The small molecule below binds the protein below.
Small molecule (SMILES): Nc1ncnc2c1ncn2[C@@H]1O[C@H](CO[P](=O)(O)O[P](=O)(O)NP(=O)(O)O)[C@@H](O)[C@H]1O

Binding-site contacts:
Ligand atom N3B contacts residue GLY166 of chain 1.D at 2.7 Å (h-bond).
Ligand atom N7 contacts residue VAL171 of chain 1.D at 3.4 Å.
Ligand atom PG contacts residue ARG375 of chain 1.C at 3.4 Å.
Ligand atom N1 contacts residue ALA427 of chain 1.D at 3.5 Å.
Ligand atom O2B contacts residue MG1 of chain 1.IA at 2.2 Å.
Ligand atom PB contacts residue LYS169 of chain 1.D at 3.7 Å.
Ligand atom C6 contacts residue ALA427 of chain 1.D at 3.6 Å (hydrophobic).
Ligand atom N6 contacts residue PHE424 of chain 1.D at 3.4 Å.
Ligand atom O2B contacts residue THR170 of chain 1.D at 2.3 Å (h-bond).
Ligand atom C4 contacts residue TYR351 of chain 1.D at 3.3 Å (hydrophobic).
Ligand atom O3G contacts residue ARG375 of chain 1.C at 2.7 Å (salt-bridge).
Ligand atom O2G contacts residue GLU195 of chain 1.D at 3.6 Å.
Ligand atom N3 contacts residue TYR351 of chain 1.D at 3.7 Å.
Ligand atom O4' contacts residue GLY166 of chain 1.D at 3.6 Å (h-bond).
Ligand atom O1G contacts residue LYS169 of chain 1.D at 3.1 Å (salt-bridge).
Ligand atom O3' contacts residue ARG375 of chain 1.C at 3.4 Å.
Ligand atom O1A contacts residue THR170 of chain 1.D at 3.0 Å (h-bond).
Ligand atom C6 contacts residue TYR351 of chain 1.D at 3.5 Å (hydrophobic).
Ligand atom O2G contacts residue MG1 of chain 1.IA at 2.2 Å.
Ligand atom O2G contacts residue ARG375 of chain 1.C at 3.4 Å (salt-bridge).
Ligand atom O3G contacts residue ARG196 of chain 1.D at 3.1 Å (salt-bridge).
Ligand atom C2 contacts residue TYR351 of chain 1.D at 3.6 Å (hydrophobic).
Ligand atom N1 contacts residue TYR351 of chain 1.D at 3.4 Å.
Ligand atom O2G contacts residue ARG196 of chain 1.D at 3.0 Å (salt-bridge).
Ligand atom O1A contacts residue GLY168 of chain 1.D at 3.4 Å.
Ligand atom PG contacts residue ARG196 of chain 1.D at 3.6 Å.
Ligand atom C5 contacts residue TYR351 of chain 1.D at 3.3 Å (hydrophobic).
Ligand atom O3A contacts residue GLY168 of chain 1.D at 3.0 Å (h-bond).
Ligand atom C8 contacts residue GLY168 of chain 1.D at 3.5 Å.
Ligand atom PB contacts residue MG1 of chain 1.IA at 3.5 Å.
Ligand atom N3B contacts residue ARG375 of chain 1.C at 3.4 Å (salt-bridge).
Ligand atom N6 contacts residue ALA427 of chain 1.D at 3.7 Å.
Ligand atom N9 contacts residue TYR351 of chain 1.D at 3.5 Å.
Ligand atom O1A contacts residue VAL171 of chain 1.D at 2.7 Å (h-bond).
Ligand atom C5' contacts residue GLY166 of chain 1.D at 3.6 Å.
Ligand atom O3A contacts residue LYS169 of chain 1.D at 3.6 Å (salt-bridge).
Ligand atom PG contacts residue MG1 of chain 1.IA at 3.5 Å.
Ligand atom PG contacts residue GLY166 of chain 1.D at 3.7 Å.
Ligand atom O1B contacts residue LYS169 of chain 1.D at 2.8 Å (salt-bridge).
Ligand atom O1B contacts residue GLY168 of chain 1.D at 3.4 Å (h-bond).

Sequence of chain 1.D:
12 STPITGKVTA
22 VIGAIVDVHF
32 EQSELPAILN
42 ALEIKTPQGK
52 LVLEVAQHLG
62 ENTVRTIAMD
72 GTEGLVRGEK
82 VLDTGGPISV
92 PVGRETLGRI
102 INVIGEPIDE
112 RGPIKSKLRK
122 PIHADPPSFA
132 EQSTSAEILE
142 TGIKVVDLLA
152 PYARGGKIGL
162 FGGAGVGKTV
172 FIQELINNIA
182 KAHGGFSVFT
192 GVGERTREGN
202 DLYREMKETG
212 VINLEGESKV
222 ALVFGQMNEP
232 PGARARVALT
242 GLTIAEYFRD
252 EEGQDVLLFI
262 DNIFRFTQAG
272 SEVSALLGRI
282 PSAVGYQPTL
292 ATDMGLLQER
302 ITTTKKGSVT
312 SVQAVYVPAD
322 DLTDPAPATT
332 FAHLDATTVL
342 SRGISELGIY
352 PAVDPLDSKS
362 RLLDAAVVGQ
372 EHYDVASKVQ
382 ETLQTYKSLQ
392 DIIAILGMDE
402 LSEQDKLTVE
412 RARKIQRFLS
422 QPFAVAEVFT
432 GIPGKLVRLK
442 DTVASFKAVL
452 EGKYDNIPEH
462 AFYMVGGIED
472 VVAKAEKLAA

Sequence of chain 1.C:
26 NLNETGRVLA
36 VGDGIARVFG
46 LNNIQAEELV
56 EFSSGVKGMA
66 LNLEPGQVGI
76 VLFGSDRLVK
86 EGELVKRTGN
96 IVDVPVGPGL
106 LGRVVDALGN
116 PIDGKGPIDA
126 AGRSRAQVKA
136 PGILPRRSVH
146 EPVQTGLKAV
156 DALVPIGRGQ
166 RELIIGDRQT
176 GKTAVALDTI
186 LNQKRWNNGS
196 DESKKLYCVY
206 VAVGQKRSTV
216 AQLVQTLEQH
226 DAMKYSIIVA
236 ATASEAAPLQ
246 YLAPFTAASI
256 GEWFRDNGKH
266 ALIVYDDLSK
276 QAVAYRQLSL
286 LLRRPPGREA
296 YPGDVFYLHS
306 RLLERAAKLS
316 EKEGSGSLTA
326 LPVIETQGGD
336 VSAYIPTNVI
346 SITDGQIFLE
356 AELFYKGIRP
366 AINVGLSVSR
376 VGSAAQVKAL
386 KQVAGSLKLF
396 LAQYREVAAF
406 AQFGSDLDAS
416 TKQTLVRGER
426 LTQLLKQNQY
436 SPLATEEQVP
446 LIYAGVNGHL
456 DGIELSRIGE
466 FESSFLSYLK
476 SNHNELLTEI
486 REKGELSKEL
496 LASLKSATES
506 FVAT